Sequence of chain 1.A:
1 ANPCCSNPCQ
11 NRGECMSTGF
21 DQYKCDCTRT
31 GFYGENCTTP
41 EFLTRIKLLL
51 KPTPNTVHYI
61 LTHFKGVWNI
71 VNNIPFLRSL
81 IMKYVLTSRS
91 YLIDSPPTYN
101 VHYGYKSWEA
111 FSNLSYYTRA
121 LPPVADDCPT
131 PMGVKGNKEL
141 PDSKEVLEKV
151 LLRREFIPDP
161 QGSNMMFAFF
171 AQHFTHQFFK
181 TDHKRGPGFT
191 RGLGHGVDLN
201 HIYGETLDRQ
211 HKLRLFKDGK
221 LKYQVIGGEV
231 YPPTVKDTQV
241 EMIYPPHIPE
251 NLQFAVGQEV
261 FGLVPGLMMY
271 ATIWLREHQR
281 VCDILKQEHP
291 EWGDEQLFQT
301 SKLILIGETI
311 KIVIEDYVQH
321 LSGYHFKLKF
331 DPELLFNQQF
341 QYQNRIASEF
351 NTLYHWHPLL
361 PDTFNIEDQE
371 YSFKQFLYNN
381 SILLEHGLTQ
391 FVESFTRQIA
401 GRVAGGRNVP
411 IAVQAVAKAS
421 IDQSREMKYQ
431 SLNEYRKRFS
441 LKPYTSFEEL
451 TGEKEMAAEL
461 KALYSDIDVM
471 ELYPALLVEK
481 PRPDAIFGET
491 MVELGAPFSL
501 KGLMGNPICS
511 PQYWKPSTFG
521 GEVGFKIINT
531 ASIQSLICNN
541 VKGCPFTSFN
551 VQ

This protein binds this small molecule.
Small molecule (SMILES): CC(=O)N[C@@H]1[C@@H](O)[C@H](O)[C@@H](CO)O[C@H]1O

Binding-site contacts:
Ligand atom C1 contacts residue ASN379 of chain 1.A at 1.5 Å.
Ligand atom C3 contacts residue ASN379 of chain 1.A at 3.8 Å.
Ligand atom C8 contacts residue LYS374 of chain 1.A at 4.1 Å.
Ligand atom C2 contacts residue ASN379 of chain 1.A at 2.4 Å.
Ligand atom O6 contacts residue TYR371 of chain 1.A at 2.7 Å (h-bond).
Ligand atom O6 contacts residue GLU385 of chain 1.A at 3.8 Å.
Ligand atom N2 contacts residue GLN375 of chain 1.A at 4.3 Å.
Ligand atom O5 contacts residue SER381 of chain 1.A at 4.4 Å.
Ligand atom C7 contacts residue ASN379 of chain 1.A at 3.5 Å.
Ligand atom O5 contacts residue TYR371 of chain 1.A at 4.3 Å.
Ligand atom O5 contacts residue ILE382 of chain 1.A at 3.2 Å.
Ligand atom O6 contacts residue HIS386 of chain 1.A at 4.4 Å.
Ligand atom C6 contacts residue GLU385 of chain 1.A at 3.8 Å.
Ligand atom O6 contacts residue ILE382 of chain 1.A at 3.5 Å.
Ligand atom O7 contacts residue GLN375 of chain 1.A at 3.1 Å.
Ligand atom O7 contacts residue LYS374 of chain 1.A at 3.8 Å.
Ligand atom C1 contacts residue ILE382 of chain 1.A at 3.9 Å (hydrophobic).
Ligand atom O5 contacts residue ASN379 of chain 1.A at 2.4 Å (h-bond).
Ligand atom C4 contacts residue ASN379 of chain 1.A at 4.2 Å.
Ligand atom C6 contacts residue ILE382 of chain 1.A at 4.4 Å (hydrophobic).
Ligand atom C1 contacts residue GLN375 of chain 1.A at 4.1 Å.
Ligand atom C7 contacts residue GLN375 of chain 1.A at 4.0 Å.
Ligand atom C2 contacts residue GLN375 of chain 1.A at 4.1 Å.
Ligand atom O7 contacts residue ASN379 of chain 1.A at 3.8 Å.
Ligand atom N2 contacts residue ASN379 of chain 1.A at 2.8 Å (h-bond).
Ligand atom C5 contacts residue ILE382 of chain 1.A at 4.4 Å (hydrophobic).
Ligand atom C6 contacts residue TYR371 of chain 1.A at 4.0 Å (hydrophobic).
Ligand atom C5 contacts residue ASN379 of chain 1.A at 3.7 Å.
Ligand atom C7 contacts residue LYS374 of chain 1.A at 4.3 Å.